Binding-site contacts:
Ligand atom N contacts residue GLN152 of chain 1.F at 1.4 Å.
Ligand atom CA contacts residue GLN152 of chain 1.F at 2.5 Å.
Ligand atom CA contacts residue THR151 of chain 1.F at 3.8 Å.
Ligand atom CB contacts residue GLN152 of chain 1.F at 3.4 Å.
Ligand atom N contacts residue LEU150 of chain 1.F at 4.3 Å.
Ligand atom N contacts residue THR151 of chain 1.F at 2.7 Å (h-bond).
Ligand atom C contacts residue THR151 of chain 1.F at 4.4 Å.
Ligand atom O contacts residue GLN152 of chain 1.F at 3.9 Å.
Ligand atom CB contacts residue THR151 of chain 1.F at 3.8 Å.
Ligand atom CB contacts residue LEU150 of chain 1.F at 4.0 Å (hydrophobic).
Ligand atom C contacts residue GLN152 of chain 1.F at 3.6 Å.

The small molecule below binds the protein below.
Small molecule (SMILES): N[C@@H](CCC(=O)O)C(=O)O

Sequence of chain 1.F:
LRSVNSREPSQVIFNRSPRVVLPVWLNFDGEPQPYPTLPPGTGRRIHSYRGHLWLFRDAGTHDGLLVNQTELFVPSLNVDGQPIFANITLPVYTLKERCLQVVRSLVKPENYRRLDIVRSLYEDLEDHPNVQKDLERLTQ